Sequence of chain 1.A:
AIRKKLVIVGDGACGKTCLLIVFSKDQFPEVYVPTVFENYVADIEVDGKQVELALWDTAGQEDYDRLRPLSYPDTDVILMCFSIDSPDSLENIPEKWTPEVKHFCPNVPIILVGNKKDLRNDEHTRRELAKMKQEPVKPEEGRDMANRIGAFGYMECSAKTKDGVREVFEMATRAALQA

The protein below binds the small molecule below.
Small molecule (SMILES): CCOc1ccccc1N1CCNCC1

Binding-site contacts:
Ligand atom C1 contacts residue ARG71 of chain 1.A at 3.9 Å.
Ligand atom C1 contacts residue ASP68 of chain 1.A at 4.0 Å.
Ligand atom C3 contacts residue PHE107 of chain 1.A at 4.5 Å (hydrophobic).
Ligand atom C4 contacts residue GLU103 of chain 1.A at 3.9 Å.
Ligand atom C6 contacts residue PRO102 of chain 1.A at 4.0 Å (hydrophobic).
Ligand atom C8 contacts residue HIS106 of chain 1.A at 4.2 Å.
Ligand atom C7 contacts residue HIS106 of chain 1.A at 3.6 Å.
Ligand atom C5 contacts residue GLU103 of chain 1.A at 4.0 Å.
Ligand atom O1 contacts residue PHE107 of chain 1.A at 4.2 Å.
Ligand atom C1 contacts residue PHE107 of chain 1.A at 3.9 Å (hydrophobic).
Ligand atom C5 contacts residue PRO102 of chain 1.A at 3.5 Å (hydrophobic).
Ligand atom C10 contacts residue HIS106 of chain 1.A at 3.8 Å.
Ligand atom C2 contacts residue PHE107 of chain 1.A at 3.7 Å (hydrophobic).
Ligand atom C1 contacts residue GLU103 of chain 1.A at 3.6 Å.
Ligand atom C6 contacts residue HIS106 of chain 1.A at 3.8 Å.
Ligand atom C4 contacts residue PRO102 of chain 1.A at 4.2 Å (hydrophobic).
Ligand atom C9 contacts residue HIS106 of chain 1.A at 3.5 Å.
Ligand atom N1 contacts residue HIS106 of chain 1.A at 4.2 Å.
Ligand atom C2 contacts residue GLU103 of chain 1.A at 3.5 Å.
Ligand atom C5 contacts residue HIS106 of chain 1.A at 4.2 Å.